A protein and the small-molecule ligand that binds it are described below.
Small molecule (SMILES): CC(=O)N[C@@H]1[C@@H](O)[C@H](O)[C@@H](CO)O[C@H]1O

Binding-site contacts:
Ligand atom O5 contacts residue ASN315 of chain 31.H at 2.4 Å (h-bond).
Ligand atom C7 contacts residue ASN315 of chain 31.H at 3.3 Å.
Ligand atom C6 contacts residue ASN315 of chain 31.H at 4.5 Å.
Ligand atom C6 contacts residue THR313 of chain 31.H at 4.5 Å.
Ligand atom C5 contacts residue ASN315 of chain 31.H at 3.7 Å.
Ligand atom C1 contacts residue VAL314 of chain 31.H at 4.4 Å (hydrophobic).
Ligand atom C1 contacts residue ASN315 of chain 31.H at 1.4 Å.
Ligand atom O5 contacts residue THR313 of chain 31.H at 4.3 Å.
Ligand atom C8 contacts residue ILE281 of chain 31.H at 4.5 Å (hydrophobic).
Ligand atom N2 contacts residue ASN315 of chain 31.H at 2.8 Å (h-bond).
Ligand atom C3 contacts residue ASN315 of chain 31.H at 3.8 Å.
Ligand atom C2 contacts residue ASN315 of chain 31.H at 2.5 Å.
Ligand atom O5 contacts residue VAL314 of chain 31.H at 3.8 Å.
Ligand atom C4 contacts residue ASN315 of chain 31.H at 4.3 Å.
Ligand atom C8 contacts residue ASN315 of chain 31.H at 3.5 Å.
Ligand atom O7 contacts residue ASN315 of chain 31.H at 4.2 Å.

Sequence of chain 31.H:
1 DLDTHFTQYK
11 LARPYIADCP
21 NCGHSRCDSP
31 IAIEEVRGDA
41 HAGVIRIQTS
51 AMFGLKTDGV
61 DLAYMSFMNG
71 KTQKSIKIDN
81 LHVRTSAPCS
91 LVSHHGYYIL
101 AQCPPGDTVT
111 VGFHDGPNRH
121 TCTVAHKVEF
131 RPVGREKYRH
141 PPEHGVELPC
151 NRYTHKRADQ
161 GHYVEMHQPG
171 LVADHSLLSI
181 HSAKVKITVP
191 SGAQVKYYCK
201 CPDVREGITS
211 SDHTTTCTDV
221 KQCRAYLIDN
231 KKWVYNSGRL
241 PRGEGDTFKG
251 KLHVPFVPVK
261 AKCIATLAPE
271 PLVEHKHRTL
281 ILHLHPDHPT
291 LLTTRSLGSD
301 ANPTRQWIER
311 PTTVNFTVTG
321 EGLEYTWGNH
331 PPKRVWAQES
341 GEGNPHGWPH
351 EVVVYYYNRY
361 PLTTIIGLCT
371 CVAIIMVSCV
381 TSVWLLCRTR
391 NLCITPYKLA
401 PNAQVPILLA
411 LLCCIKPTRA